This protein binds this small molecule.
Small molecule (SMILES): CC(=O)N[C@@H]1[C@@H](O)[C@H](O)[C@@H](CO)O[C@H]1O

Binding-site contacts:
Ligand atom O5 contacts residue THR145 of chain 1.C at 3.9 Å.
Ligand atom C5 contacts residue THR145 of chain 1.C at 4.2 Å.
Ligand atom C5 contacts residue ASP202 of chain 1.C at 4.0 Å.
Ligand atom C3 contacts residue ARG186 of chain 1.C at 4.3 Å.
Ligand atom C7 contacts residue ASP202 of chain 1.C at 4.3 Å.
Ligand atom C3 contacts residue ASN143 of chain 1.C at 3.7 Å.
Ligand atom C6 contacts residue THR145 of chain 1.C at 4.0 Å.
Ligand atom C2 contacts residue ASP202 of chain 1.C at 3.6 Å.
Ligand atom O4 contacts residue ARG186 of chain 1.C at 4.3 Å.
Ligand atom C7 contacts residue ILE204 of chain 1.C at 4.1 Å (hydrophobic).
Ligand atom C5 contacts residue ASN143 of chain 1.C at 3.5 Å.
Ligand atom C2 contacts residue ASN143 of chain 1.C at 2.4 Å.
Ligand atom N2 contacts residue ASN143 of chain 1.C at 3.1 Å (h-bond).
Ligand atom C1 contacts residue ASN143 of chain 1.C at 1.4 Å.
Ligand atom O6 contacts residue THR145 of chain 1.C at 4.3 Å.
Ligand atom C7 contacts residue ASN143 of chain 1.C at 3.3 Å.
Ligand atom C4 contacts residue ASN143 of chain 1.C at 4.0 Å.
Ligand atom C8 contacts residue ILE204 of chain 1.C at 3.6 Å (hydrophobic).
Ligand atom O7 contacts residue ILE204 of chain 1.C at 4.1 Å.
Ligand atom C5 contacts residue ARG186 of chain 1.C at 4.1 Å.
Ligand atom C6 contacts residue ASN143 of chain 1.C at 4.4 Å.
Ligand atom O5 contacts residue ASN143 of chain 1.C at 2.3 Å (h-bond).
Ligand atom C4 contacts residue ARG186 of chain 1.C at 4.5 Å.
Ligand atom O5 contacts residue ASP202 of chain 1.C at 3.7 Å.
Ligand atom C3 contacts residue ASP202 of chain 1.C at 3.6 Å.
Ligand atom C4 contacts residue ASP202 of chain 1.C at 4.4 Å.
Ligand atom C1 contacts residue ASP202 of chain 1.C at 3.3 Å.
Ligand atom O7 contacts residue ASN143 of chain 1.C at 2.9 Å (h-bond).
Ligand atom O6 contacts residue ASN143 of chain 1.C at 4.0 Å.
Ligand atom N2 contacts residue ASP202 of chain 1.C at 3.4 Å (salt-bridge).

Sequence of chain 1.C:
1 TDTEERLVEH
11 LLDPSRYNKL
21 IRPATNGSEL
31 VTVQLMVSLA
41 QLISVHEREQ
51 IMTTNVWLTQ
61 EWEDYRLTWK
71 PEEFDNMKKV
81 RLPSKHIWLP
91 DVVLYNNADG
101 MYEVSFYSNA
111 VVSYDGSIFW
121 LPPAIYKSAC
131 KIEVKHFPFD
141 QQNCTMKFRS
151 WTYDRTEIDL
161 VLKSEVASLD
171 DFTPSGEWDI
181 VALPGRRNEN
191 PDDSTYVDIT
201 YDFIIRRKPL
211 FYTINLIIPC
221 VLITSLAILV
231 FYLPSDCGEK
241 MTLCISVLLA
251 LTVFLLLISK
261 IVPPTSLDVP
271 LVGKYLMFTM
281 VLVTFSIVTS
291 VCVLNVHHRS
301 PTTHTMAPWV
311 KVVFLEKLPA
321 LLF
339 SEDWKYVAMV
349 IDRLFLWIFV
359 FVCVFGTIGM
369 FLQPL